Sequence of chain 1.B:
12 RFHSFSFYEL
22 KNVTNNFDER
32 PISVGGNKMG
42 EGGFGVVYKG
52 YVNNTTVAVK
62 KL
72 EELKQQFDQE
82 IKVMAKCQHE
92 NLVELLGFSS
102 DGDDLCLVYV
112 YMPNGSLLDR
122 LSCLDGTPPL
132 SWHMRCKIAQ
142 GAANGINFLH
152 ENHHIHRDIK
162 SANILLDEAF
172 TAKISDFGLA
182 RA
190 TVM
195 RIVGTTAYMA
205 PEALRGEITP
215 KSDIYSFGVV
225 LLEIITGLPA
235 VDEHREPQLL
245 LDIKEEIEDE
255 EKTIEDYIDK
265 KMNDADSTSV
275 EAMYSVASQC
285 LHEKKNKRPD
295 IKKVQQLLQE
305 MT

The small molecule below binds the protein below.
Small molecule (SMILES): CN1CCC(n2cc(Nc3nc(NC4(C)CC4)c4c(=O)n(-c5cncnc5)ccc4n3)cn2)CC1

Binding-site contacts:
Ligand atom C4 contacts residue TYR112 of chain 1.B at 3.5 Å (hydrophobic).
Ligand atom C8 contacts residue TYR112 of chain 1.B at 3.7 Å (hydrophobic).
Ligand atom C2 contacts residue TYR110 of chain 1.B at 3.7 Å (hydrophobic).
Ligand atom C13 contacts residue LEU166 of chain 1.B at 3.6 Å (hydrophobic).
Ligand atom C18 contacts residue GLY116 of chain 1.B at 3.6 Å.
Ligand atom C17 contacts residue ILE33 of chain 1.B at 3.2 Å (hydrophobic).
Ligand atom C15 contacts residue MET40 of chain 1.B at 3.7 Å (hydrophobic).
Ligand atom C3 contacts residue MET40 of chain 1.B at 3.6 Å (hydrophobic).
Ligand atom C12 contacts residue VAL111 of chain 1.B at 3.5 Å (hydrophobic).
Ligand atom C24 contacts residue THR128 of chain 1.B at 3.6 Å.
Ligand atom C20 contacts residue ARG121 of chain 1.B at 3.6 Å.
Ligand atom C15 contacts residue GLY41 of chain 1.B at 3.6 Å.
Ligand atom C18 contacts residue ARG121 of chain 1.B at 3.6 Å.
Ligand atom N31 contacts residue LEU166 of chain 1.B at 3.6 Å.
Ligand atom N25 contacts residue ASP177 of chain 1.B at 3.5 Å (salt-bridge).
Ligand atom N25 contacts residue SER176 of chain 1.B at 3.5 Å.
Ligand atom C9 contacts residue LEU166 of chain 1.B at 3.7 Å (hydrophobic).
Ligand atom N28 contacts residue MET113 of chain 1.B at 3.1 Å (h-bond).
Ligand atom C4 contacts residue GLY116 of chain 1.B at 3.4 Å.
Ligand atom C7 contacts residue TYR110 of chain 1.B at 3.7 Å (hydrophobic).
Ligand atom C17 contacts residue TYR112 of chain 1.B at 3.5 Å (hydrophobic).
Ligand atom C18 contacts residue PRO114 of chain 1.B at 3.4 Å (hydrophobic).
Ligand atom C6 contacts residue LEU166 of chain 1.B at 3.7 Å (hydrophobic).
Ligand atom C1 contacts residue SER176 of chain 1.B at 3.7 Å.
Ligand atom C8 contacts residue MET113 of chain 1.B at 3.2 Å (hydrophobic).
Ligand atom C13 contacts residue TYR110 of chain 1.B at 3.5 Å (hydrophobic).
Ligand atom N25 contacts residue TYR110 of chain 1.B at 3.6 Å.
Ligand atom C5 contacts residue TYR110 of chain 1.B at 3.5 Å (hydrophobic).
Ligand atom N33 contacts residue TYR112 of chain 1.B at 3.6 Å.
Ligand atom C13 contacts residue ALA59 of chain 1.B at 3.6 Å (hydrophobic).
Ligand atom N26 contacts residue TYR110 of chain 1.B at 3.5 Å.
Ligand atom C12 contacts residue LEU166 of chain 1.B at 3.6 Å (hydrophobic).
Ligand atom C12 contacts residue ALA59 of chain 1.B at 3.4 Å (hydrophobic).
Ligand atom C4 contacts residue MET113 of chain 1.B at 3.1 Å (hydrophobic).
Ligand atom C14 contacts residue LEU166 of chain 1.B at 3.6 Å (hydrophobic).
Ligand atom N33 contacts residue MET113 of chain 1.B at 2.7 Å (h-bond).
Ligand atom N26 contacts residue LYS61 of chain 1.B at 3.2 Å (salt-bridge).
Ligand atom C9 contacts residue ALA59 of chain 1.B at 3.6 Å (hydrophobic).
Ligand atom C8 contacts residue GLY116 of chain 1.B at 3.5 Å.
Ligand atom C5 contacts residue LYS61 of chain 1.B at 3.6 Å.